Binding-site contacts:
Ligand atom C2 contacts residue NAG1 of chain 1.J at 4.1 Å.
Ligand atom C7 contacts residue THR24 of chain 1.A at 4.2 Å.
Ligand atom O5 contacts residue ASN38 of chain 1.A at 4.0 Å.
Ligand atom O5 contacts residue ASN22 of chain 1.A at 2.3 Å (h-bond).
Ligand atom C8 contacts residue THR37 of chain 1.A at 3.4 Å.
Ligand atom C8 contacts residue GLY23 of chain 1.A at 4.3 Å.
Ligand atom O2 contacts residue NAG1 of chain 1.J at 2.8 Å (h-bond).
Ligand atom C4 contacts residue NAG1 of chain 1.J at 4.0 Å.
Ligand atom C6 contacts residue ALA39 of chain 1.A at 3.6 Å (hydrophobic).
Ligand atom N2 contacts residue ASN38 of chain 1.A at 4.4 Å.
Ligand atom C5 contacts residue ASN22 of chain 1.A at 3.6 Å.
Ligand atom C7 contacts residue THR37 of chain 1.A at 4.3 Å.
Ligand atom C8 contacts residue ASN38 of chain 1.A at 3.7 Å.
Ligand atom O7 contacts residue THR24 of chain 1.A at 4.0 Å.
Ligand atom C1 contacts residue ASN22 of chain 1.A at 1.4 Å.
Ligand atom C3 contacts residue ASN22 of chain 1.A at 3.8 Å.
Ligand atom N2 contacts residue THR37 of chain 1.A at 4.4 Å.
Ligand atom C2 contacts residue ASN22 of chain 1.A at 2.4 Å.
Ligand atom C8 contacts residue ALA39 of chain 1.A at 4.5 Å (hydrophobic).
Ligand atom C3 contacts residue NAG1 of chain 1.J at 3.5 Å.
Ligand atom O3 contacts residue NAG1 of chain 1.J at 3.8 Å.
Ligand atom C5 contacts residue NAG1 of chain 1.J at 4.2 Å.
Ligand atom O2 contacts residue ASN38 of chain 1.A at 4.0 Å.
Ligand atom C8 contacts residue ASN22 of chain 1.A at 3.4 Å.
Ligand atom C5 contacts residue ALA39 of chain 1.A at 4.0 Å (hydrophobic).
Ligand atom N2 contacts residue ASN22 of chain 1.A at 3.0 Å (h-bond).
Ligand atom C5 contacts residue ASN38 of chain 1.A at 3.9 Å.
Ligand atom C1 contacts residue ASN38 of chain 1.A at 4.0 Å.
Ligand atom O7 contacts residue ASN22 of chain 1.A at 2.9 Å (h-bond).
Ligand atom C4 contacts residue ASN22 of chain 1.A at 4.2 Å.
Ligand atom C7 contacts residue ASN22 of chain 1.A at 3.1 Å.
Ligand atom C8 contacts residue THR24 of chain 1.A at 3.5 Å.
Ligand atom C1 contacts residue NAG1 of chain 1.J at 4.5 Å.

Sequence of chain 1.A:
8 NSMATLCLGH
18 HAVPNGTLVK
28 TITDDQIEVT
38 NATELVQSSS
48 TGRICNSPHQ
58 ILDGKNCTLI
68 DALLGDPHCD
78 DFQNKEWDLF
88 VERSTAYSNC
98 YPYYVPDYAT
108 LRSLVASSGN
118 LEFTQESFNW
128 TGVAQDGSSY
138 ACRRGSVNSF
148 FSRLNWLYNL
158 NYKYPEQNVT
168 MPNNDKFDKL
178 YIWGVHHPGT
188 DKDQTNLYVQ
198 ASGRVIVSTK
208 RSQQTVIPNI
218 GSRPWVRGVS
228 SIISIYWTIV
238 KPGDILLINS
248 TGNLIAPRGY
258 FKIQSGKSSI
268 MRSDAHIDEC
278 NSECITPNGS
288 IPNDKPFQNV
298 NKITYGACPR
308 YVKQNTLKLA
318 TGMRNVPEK

This small molecule binds to this protein.
Small molecule (SMILES): CC(=O)N[C@H]1[C@H](O[C@H]2[C@H](O[C@H]3O[C@@H](C)[C@@H](O)[C@@H](O)[C@@H]3O)[C@@H](NC(C)=O)CO[C@@H]2CO[C@@H]2O[C@@H](C)[C@@H](O)[C@@H](O)[C@@H]2O)O[C@H](CO)[C@@H](O[C@@H]2O[C@H](CO)[C@@H](O)[C@H](O)[C@@H]2O)[C@@H]1O